Binding-site contacts:
Ligand atom O5 contacts residue PHE305 of chain 2.B at 3.5 Å.
Ligand atom O3 contacts residue ARG354 of chain 2.B at 3.7 Å.
Ligand atom O4 contacts residue ASP196 of chain 2.B at 2.7 Å (salt-bridge).
Ligand atom C5 contacts residue TRP166 of chain 2.B at 3.5 Å (hydrophobic).
Ligand atom C2 contacts residue ASP358 of chain 2.B at 3.6 Å.
Ligand atom C5 contacts residue ASP358 of chain 2.B at 3.3 Å.
Ligand atom O2 contacts residue ASP358 of chain 2.B at 2.6 Å (salt-bridge).
Ligand atom O3 contacts residue LYS302 of chain 2.B at 2.5 Å (salt-bridge).
Ligand atom O6 contacts residue ASP197 of chain 2.B at 2.9 Å (salt-bridge).
Ligand atom O6 contacts residue ASP358 of chain 2.B at 2.5 Å (salt-bridge).
Ligand atom C3 contacts residue TYR167 of chain 2.B at 3.6 Å (hydrophobic).
Ligand atom C6 contacts residue ASP358 of chain 2.B at 3.4 Å.
Ligand atom C1 contacts residue ASP304 of chain 2.B at 3.3 Å.
Ligand atom O4 contacts residue PHE305 of chain 2.B at 3.8 Å.
Ligand atom O2 contacts residue GLN76 of chain 2.B at 3.6 Å.
Ligand atom O6 contacts residue TRP166 of chain 2.B at 3.0 Å.
Ligand atom C4 contacts residue TRP166 of chain 2.B at 3.6 Å (hydrophobic).
Ligand atom O5 contacts residue ASP304 of chain 2.B at 3.2 Å (salt-bridge).
Ligand atom O4 contacts residue TRP233 of chain 2.B at 3.0 Å (h-bond).
Ligand atom O3 contacts residue TYR167 of chain 2.B at 3.0 Å (h-bond).
Ligand atom O2 contacts residue ARG368 of chain 2.B at 2.4 Å (salt-bridge).
Ligand atom C6 contacts residue ASP197 of chain 2.B at 3.5 Å.
Ligand atom C1 contacts residue TRP53 of chain 2.B at 3.8 Å (hydrophobic).
Ligand atom O6 contacts residue TRP268 of chain 2.B at 3.7 Å.
Ligand atom C6 contacts residue TRP166 of chain 2.B at 3.5 Å (hydrophobic).
Ligand atom C2 contacts residue ASP304 of chain 2.B at 3.1 Å.
Ligand atom C2 contacts residue ARG368 of chain 2.B at 3.6 Å.
Ligand atom C1 contacts residue ASP358 of chain 2.B at 3.7 Å.
Ligand atom O3 contacts residue GLN76 of chain 2.B at 3.5 Å (h-bond).
Ligand atom O2 contacts residue CYS339 of chain 2.B at 3.3 Å (h-bond).
Ligand atom C4 contacts residue ASP196 of chain 2.B at 3.5 Å.
Ligand atom C3 contacts residue ASP358 of chain 2.B at 3.6 Å.
Ligand atom O4 contacts residue GLN76 of chain 2.B at 3.7 Å.
Ligand atom O3 contacts residue ARG368 of chain 2.B at 3.6 Å (salt-bridge).
Ligand atom C2 contacts residue GLN76 of chain 2.B at 3.5 Å.
Ligand atom O2 contacts residue TRP53 of chain 2.B at 3.6 Å.
Ligand atom O4 contacts residue LYS302 of chain 2.B at 3.3 Å (salt-bridge).
Ligand atom O2 contacts residue ARG354 of chain 2.B at 3.4 Å (salt-bridge).
Ligand atom O4 contacts residue TRP53 of chain 2.B at 3.3 Å.
Ligand atom O4 contacts residue ASP304 of chain 2.B at 3.1 Å (salt-bridge).

Sequence of chain 2.B:
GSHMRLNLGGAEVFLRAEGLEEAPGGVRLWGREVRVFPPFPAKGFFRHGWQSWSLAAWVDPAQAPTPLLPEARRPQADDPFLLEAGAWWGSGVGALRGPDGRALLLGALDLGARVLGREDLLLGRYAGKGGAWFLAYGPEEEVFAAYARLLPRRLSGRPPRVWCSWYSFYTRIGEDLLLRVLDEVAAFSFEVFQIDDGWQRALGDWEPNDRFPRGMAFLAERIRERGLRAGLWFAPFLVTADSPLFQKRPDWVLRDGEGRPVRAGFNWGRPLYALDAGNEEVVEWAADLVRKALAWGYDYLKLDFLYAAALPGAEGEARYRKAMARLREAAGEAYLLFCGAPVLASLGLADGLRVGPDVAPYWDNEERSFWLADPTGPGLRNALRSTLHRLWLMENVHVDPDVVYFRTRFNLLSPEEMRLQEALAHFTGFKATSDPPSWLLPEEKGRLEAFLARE

The protein below binds the small molecule below.
Small molecule (SMILES): OC[C@H]1O[C@H](OC[C@H]2OC[C@H](O)[C@@H](O)[C@H]2O)[C@H](O)[C@@H](O)[C@H]1O